This small molecule binds to this protein.
Small molecule (SMILES): CC(C)CCC[C@@H](C)[C@H]1CC[C@H]2[C@@H]3CC=C4C[C@@H](OC(=O)CCC(=O)O)CC[C@]4(C)[C@H]3CC[C@]12C

Binding-site contacts:
Ligand atom CAO contacts residue TYR620 of chain 1.B at 3.9 Å (hydrophobic).
Ligand atom CAV contacts residue LEU802 of chain 1.B at 3.9 Å (hydrophobic).
Ligand atom CAY contacts residue LEU802 of chain 1.B at 3.7 Å (hydrophobic).
Ligand atom CAC contacts residue PHE550 of chain 1.B at 3.8 Å (hydrophobic).
Ligand atom CAI contacts residue TYR623 of chain 1.B at 4.4 Å (hydrophobic).
Ligand atom CAS contacts residue PHE550 of chain 1.B at 3.7 Å (hydrophobic).
Ligand atom CAC contacts residue THR639 of chain 1.B at 4.0 Å.
Ligand atom CAR contacts residue PHE550 of chain 1.B at 4.5 Å (hydrophobic).
Ligand atom CAU contacts residue PHE550 of chain 1.B at 3.5 Å (hydrophobic).
Ligand atom CAT contacts residue PHE550 of chain 1.B at 4.5 Å (hydrophobic).
Ligand atom CAL contacts residue LEU802 of chain 1.B at 4.0 Å (hydrophobic).
Ligand atom CAE contacts residue VAL635 of chain 1.B at 3.9 Å (hydrophobic).
Ligand atom CBB contacts residue TYR620 of chain 1.B at 3.9 Å (hydrophobic).
Ligand atom CAC contacts residue TYR620 of chain 1.B at 3.8 Å (hydrophobic).
Ligand atom CAM contacts residue LEU802 of chain 1.B at 4.1 Å (hydrophobic).
Ligand atom OAG contacts residue LEU802 of chain 1.B at 3.5 Å.
Ligand atom OAW contacts residue LEU802 of chain 1.B at 4.4 Å.

Sequence of chain 1.B:
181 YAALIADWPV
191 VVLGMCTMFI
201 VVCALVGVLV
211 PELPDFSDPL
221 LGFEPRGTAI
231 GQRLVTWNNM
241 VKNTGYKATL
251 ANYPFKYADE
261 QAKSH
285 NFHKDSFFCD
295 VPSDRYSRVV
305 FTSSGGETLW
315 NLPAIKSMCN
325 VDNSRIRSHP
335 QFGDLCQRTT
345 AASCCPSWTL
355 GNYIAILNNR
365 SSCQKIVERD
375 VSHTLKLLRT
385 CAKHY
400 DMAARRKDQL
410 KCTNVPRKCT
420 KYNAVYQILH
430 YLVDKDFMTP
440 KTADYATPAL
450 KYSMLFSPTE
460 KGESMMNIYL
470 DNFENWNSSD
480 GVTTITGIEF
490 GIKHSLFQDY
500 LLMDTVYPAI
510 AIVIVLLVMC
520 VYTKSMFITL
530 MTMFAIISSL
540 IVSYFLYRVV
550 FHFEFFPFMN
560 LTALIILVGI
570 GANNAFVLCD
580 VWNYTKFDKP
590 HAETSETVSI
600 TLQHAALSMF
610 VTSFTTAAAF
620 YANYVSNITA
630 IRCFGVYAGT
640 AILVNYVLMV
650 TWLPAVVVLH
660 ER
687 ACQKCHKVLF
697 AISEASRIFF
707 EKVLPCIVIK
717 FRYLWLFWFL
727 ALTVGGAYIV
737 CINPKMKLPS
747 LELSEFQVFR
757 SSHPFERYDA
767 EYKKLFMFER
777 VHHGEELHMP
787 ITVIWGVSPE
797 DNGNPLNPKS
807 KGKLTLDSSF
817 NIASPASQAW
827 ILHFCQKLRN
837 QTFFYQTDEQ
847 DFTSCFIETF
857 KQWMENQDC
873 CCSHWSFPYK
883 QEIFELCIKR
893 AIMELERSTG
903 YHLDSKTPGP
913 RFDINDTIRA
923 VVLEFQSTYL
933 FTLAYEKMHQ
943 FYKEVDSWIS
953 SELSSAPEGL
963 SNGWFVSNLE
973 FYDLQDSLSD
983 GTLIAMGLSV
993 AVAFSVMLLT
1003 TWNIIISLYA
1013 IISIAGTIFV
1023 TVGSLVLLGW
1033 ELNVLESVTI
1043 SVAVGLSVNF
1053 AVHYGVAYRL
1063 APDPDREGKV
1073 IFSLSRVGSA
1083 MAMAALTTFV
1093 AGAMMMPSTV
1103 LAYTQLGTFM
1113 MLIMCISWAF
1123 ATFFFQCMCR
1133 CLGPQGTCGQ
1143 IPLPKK